A protein and the small-molecule ligand that binds it are described below.
Small molecule (SMILES): C[S+](C)(=O)CCC(=O)O

Sequence of chain 1.A:
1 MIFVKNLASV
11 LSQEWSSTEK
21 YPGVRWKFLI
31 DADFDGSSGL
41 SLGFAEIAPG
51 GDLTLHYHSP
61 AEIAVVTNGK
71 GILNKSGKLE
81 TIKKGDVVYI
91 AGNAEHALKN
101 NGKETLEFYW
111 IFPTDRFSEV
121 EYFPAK

Binding-site contacts:
Ligand atom O01 contacts residue HIS58 of chain 1.A at 4.5 Å.
Ligand atom C03 contacts residue TYR122 of chain 1.A at 3.0 Å (hydrophobic).
Ligand atom C03 contacts residue LEU53 of chain 1.A at 4.0 Å (hydrophobic).
Ligand atom C05 contacts residue TRP26 of chain 1.A at 3.9 Å (hydrophobic).
Ligand atom C05 contacts residue ALA45 of chain 1.A at 3.7 Å (hydrophobic).
Ligand atom C01 contacts residue LEU53 of chain 1.A at 4.0 Å (hydrophobic).
Ligand atom O02 contacts residue GLU62 of chain 1.A at 2.9 Å (salt-bridge).
Ligand atom O02 contacts residue PHE112 of chain 1.A at 3.7 Å.
Ligand atom C05 contacts residue VAL24 of chain 1.A at 4.4 Å (hydrophobic).
Ligand atom C05 contacts residue TRP110 of chain 1.A at 3.7 Å (hydrophobic).
Ligand atom O02 contacts residue HIS56 of chain 1.A at 3.5 Å (h-bond).
Ligand atom O02 contacts residue HIS58 of chain 1.A at 3.1 Å (h-bond).
Ligand atom C02 contacts residue TYR122 of chain 1.A at 3.5 Å (hydrophobic).
Ligand atom O03 contacts residue PHE117 of chain 1.A at 4.2 Å.
Ligand atom O01 contacts residue LEU53 of chain 1.A at 3.6 Å.
Ligand atom C01 contacts residue TYR122 of chain 1.A at 3.5 Å (hydrophobic).
Ligand atom O01 contacts residue MN1 of chain 1.C at 2.5 Å.
Ligand atom C02 contacts residue LEU53 of chain 1.A at 3.8 Å (hydrophobic).
Ligand atom C01 contacts residue HIS58 of chain 1.A at 4.2 Å.
Ligand atom C01 contacts residue HIS56 of chain 1.A at 3.8 Å.
Ligand atom O03 contacts residue TYR122 of chain 1.A at 4.3 Å.
Ligand atom C02 contacts residue MN1 of chain 1.C at 4.1 Å.
Ligand atom O03 contacts residue TRP26 of chain 1.A at 3.6 Å.
Ligand atom C02 contacts residue GLU62 of chain 1.A at 3.9 Å.
Ligand atom O02 contacts residue MN1 of chain 1.C at 2.1 Å.
Ligand atom C04 contacts residue TRP110 of chain 1.A at 3.3 Å (hydrophobic).
Ligand atom C01 contacts residue MN1 of chain 1.C at 2.6 Å.
Ligand atom S01 contacts residue PHE117 of chain 1.A at 4.3 Å.
Ligand atom C04 contacts residue PHE117 of chain 1.A at 2.9 Å (hydrophobic).
Ligand atom C01 contacts residue GLU62 of chain 1.A at 3.1 Å.
Ligand atom O01 contacts residue HIS96 of chain 1.A at 3.7 Å.
Ligand atom S01 contacts residue TRP110 of chain 1.A at 4.5 Å.
Ligand atom S01 contacts residue TYR122 of chain 1.A at 3.8 Å.
Ligand atom O02 contacts residue HIS96 of chain 1.A at 4.2 Å.
Ligand atom O01 contacts residue GLU62 of chain 1.A at 2.7 Å (salt-bridge).
Ligand atom O01 contacts residue HIS56 of chain 1.A at 3.7 Å.
Ligand atom C01 contacts residue HIS96 of chain 1.A at 4.4 Å.
Ligand atom C04 contacts residue TYR122 of chain 1.A at 3.5 Å (hydrophobic).
Ligand atom O02 contacts residue TYR122 of chain 1.A at 2.7 Å (h-bond).
Ligand atom S01 contacts residue TRP26 of chain 1.A at 4.3 Å.